Binding-site contacts:
Ligand atom C4 contacts residue TRP253 of chain 2.A at 3.6 Å (hydrophobic).
Ligand atom C1 contacts residue ASP283 of chain 2.A at 3.6 Å.
Ligand atom C6 contacts residue GLU247 of chain 2.A at 3.6 Å.
Ligand atom O3 contacts residue GLN254 of chain 2.A at 3.0 Å (h-bond).
Ligand atom O2 contacts residue GLU197 of chain 2.A at 2.8 Å (salt-bridge).
Ligand atom C3 contacts residue GLU197 of chain 2.A at 3.5 Å.
Ligand atom O4 contacts residue GLU197 of chain 2.A at 2.7 Å (salt-bridge).
Ligand atom C1 contacts residue ASP280 of chain 2.A at 3.6 Å.
Ligand atom O6 contacts residue LYS251 of chain 2.A at 3.1 Å (salt-bridge).
Ligand atom C6 contacts residue TRP253 of chain 2.A at 3.5 Å (hydrophobic).
Ligand atom O3 contacts residue ASP191 of chain 2.A at 2.7 Å (salt-bridge).
Ligand atom C3 contacts residue GLN254 of chain 2.A at 3.6 Å.
Ligand atom C2 contacts residue ASP283 of chain 2.A at 3.5 Å.
Ligand atom O2 contacts residue ARG173 of chain 2.A at 2.5 Å (salt-bridge).
Ligand atom C2 contacts residue GLU197 of chain 2.A at 3.4 Å.
Ligand atom C3 contacts residue ASP283 of chain 2.A at 3.6 Å.
Ligand atom O4 contacts residue VAL124 of chain 2.A at 3.6 Å.
Ligand atom O2 contacts residue ASP283 of chain 2.A at 2.8 Å (salt-bridge).
Ligand atom O1 contacts residue ASP280 of chain 2.A at 2.6 Å (salt-bridge).
Ligand atom O5 contacts residue GLU247 of chain 2.A at 3.6 Å.
Ligand atom O3 contacts residue LYS251 of chain 2.A at 3.1 Å.
Ligand atom C5 contacts residue TRP253 of chain 2.A at 3.6 Å (hydrophobic).
Ligand atom C4 contacts residue GLU247 of chain 2.A at 3.4 Å.
Ligand atom C4 contacts residue GLU197 of chain 2.A at 3.6 Å.
Ligand atom O4 contacts residue VAL219 of chain 2.A at 3.4 Å.
Ligand atom O5 contacts residue LYS251 of chain 2.A at 2.8 Å (salt-bridge).
Ligand atom C6 contacts residue GLU247 of chain 2.A at 3.4 Å.
Ligand atom O4 contacts residue LYS190 of chain 2.A at 2.7 Å (salt-bridge).
Ligand atom C6 contacts residue LYS190 of chain 2.A at 3.6 Å.
Ligand atom C1 contacts residue LYS251 of chain 2.A at 3.6 Å.
Ligand atom O6 contacts residue LYS251 of chain 2.A at 2.8 Å (salt-bridge).
Ligand atom O6 contacts residue GLN254 of chain 2.A at 3.0 Å (h-bond).
Ligand atom O6 contacts residue TRP253 of chain 2.A at 3.6 Å.
Ligand atom O4 contacts residue THR195 of chain 2.A at 3.5 Å.
Ligand atom O5 contacts residue GLU247 of chain 2.A at 3.6 Å.
Ligand atom O3 contacts residue ASP283 of chain 2.A at 2.7 Å (salt-bridge).
Ligand atom O5 contacts residue TRP279 of chain 2.A at 3.5 Å.
Ligand atom O2 contacts residue ASP191 of chain 2.A at 3.4 Å.
Ligand atom O2 contacts residue GLN254 of chain 2.A at 3.6 Å (h-bond).
Ligand atom O6 contacts residue GLU247 of chain 2.A at 2.7 Å (salt-bridge).

Sequence of chain 2.A:
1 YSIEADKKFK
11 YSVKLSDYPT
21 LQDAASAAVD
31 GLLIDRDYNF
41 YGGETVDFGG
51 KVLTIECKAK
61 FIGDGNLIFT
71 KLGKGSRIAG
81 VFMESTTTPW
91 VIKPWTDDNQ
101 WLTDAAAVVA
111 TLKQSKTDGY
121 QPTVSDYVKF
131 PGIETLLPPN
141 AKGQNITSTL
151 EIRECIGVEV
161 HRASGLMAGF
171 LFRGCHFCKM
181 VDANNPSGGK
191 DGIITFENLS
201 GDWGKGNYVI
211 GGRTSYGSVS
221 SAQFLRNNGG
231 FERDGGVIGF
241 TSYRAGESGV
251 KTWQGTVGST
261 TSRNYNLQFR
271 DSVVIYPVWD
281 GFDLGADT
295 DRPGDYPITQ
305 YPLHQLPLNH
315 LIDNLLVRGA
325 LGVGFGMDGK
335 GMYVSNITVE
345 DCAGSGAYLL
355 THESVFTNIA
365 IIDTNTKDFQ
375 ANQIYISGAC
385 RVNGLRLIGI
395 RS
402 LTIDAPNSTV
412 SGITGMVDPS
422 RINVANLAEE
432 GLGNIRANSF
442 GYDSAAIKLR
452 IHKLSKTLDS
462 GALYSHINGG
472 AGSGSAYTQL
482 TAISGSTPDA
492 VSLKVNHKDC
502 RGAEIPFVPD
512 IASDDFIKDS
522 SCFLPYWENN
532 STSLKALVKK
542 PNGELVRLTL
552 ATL

The protein below binds the small molecule below.
Small molecule (SMILES): C[C@@H]1O[C@@H](O)[C@H](O)[C@H](O)[C@H]1O[C@H]1O[C@H](CO)[C@@H](O)[C@H](O[C@H]2O[C@H](C)[C@@H](O)C[C@@H]2O)[C@@H]1O[C@H]1O[C@H](CO)[C@H](O[C@H]2O[C@H](CO)[C@@H](O)[C@H](O)[C@H]2O)[C@H](O[C@@H]2O[C@@H](C)[C@H](O[C@H]3O[C@H](CO)[C@@H](O)[C@H](O[C@H]4O[C@H](C)[C@@H](O)C[C@@H]4O)[C@@H]3O[C@H]3O[C@H](CO)[C@H](O)[C@H](O)[C@H]3O)[C@@H](O)[C@H]2O)[C@H]1O